Sequence of chain 2.B:
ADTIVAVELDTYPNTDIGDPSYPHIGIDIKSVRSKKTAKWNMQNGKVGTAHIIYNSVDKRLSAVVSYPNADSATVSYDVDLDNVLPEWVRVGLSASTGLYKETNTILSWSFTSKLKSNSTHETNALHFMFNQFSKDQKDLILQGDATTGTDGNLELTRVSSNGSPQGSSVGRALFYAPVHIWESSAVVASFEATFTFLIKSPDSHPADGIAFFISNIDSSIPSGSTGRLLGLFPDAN

The small molecule below binds the protein below.
Small molecule (SMILES): CO[C@H]1O[C@H](CO)[C@@H](O)[C@H](O)[C@H]1O

Binding-site contacts:
Ligand atom O5 contacts residue TYR100 of chain 2.B at 4.3 Å.
Ligand atom O3 contacts residue ARG228 of chain 2.B at 3.0 Å (salt-bridge).
Ligand atom O6 contacts residue ALA207 of chain 2.B at 3.3 Å.
Ligand atom C1 contacts residue LEU99 of chain 2.B at 3.8 Å (hydrophobic).
Ligand atom O6 contacts residue TYR100 of chain 2.B at 3.0 Å (h-bond).
Ligand atom C6 contacts residue ALA207 of chain 2.B at 3.7 Å (hydrophobic).
Ligand atom O3 contacts residue THR226 of chain 2.B at 4.5 Å.
Ligand atom O6 contacts residue LEU99 of chain 2.B at 3.1 Å (h-bond).
Ligand atom O5 contacts residue GLY98 of chain 2.B at 4.1 Å.
Ligand atom O4 contacts residue GLY227 of chain 2.B at 4.0 Å.
Ligand atom C4 contacts residue GLY227 of chain 2.B at 3.9 Å.
Ligand atom C6 contacts residue ASP208 of chain 2.B at 3.6 Å.
Ligand atom C3 contacts residue GLY227 of chain 2.B at 4.2 Å.
Ligand atom O6 contacts residue GLY98 of chain 2.B at 3.6 Å.
Ligand atom O4 contacts residue ASN14 of chain 2.B at 2.8 Å (h-bond).
Ligand atom C6 contacts residue TYR12 of chain 2.B at 3.7 Å (hydrophobic).
Ligand atom O3 contacts residue ASN14 of chain 2.B at 4.5 Å.
Ligand atom C5 contacts residue ASP208 of chain 2.B at 4.2 Å.
Ligand atom C4 contacts residue ASP208 of chain 2.B at 3.6 Å.
Ligand atom C5 contacts residue ASN14 of chain 2.B at 4.4 Å.
Ligand atom O4 contacts residue ASP208 of chain 2.B at 2.9 Å (salt-bridge).
Ligand atom C5 contacts residue LEU99 of chain 2.B at 4.1 Å (hydrophobic).
Ligand atom C4 contacts residue ASN14 of chain 2.B at 3.9 Å.
Ligand atom O6 contacts residue ASP208 of chain 2.B at 3.0 Å (salt-bridge).
Ligand atom C3 contacts residue ARG228 of chain 2.B at 3.9 Å.
Ligand atom O3 contacts residue GLY227 of chain 2.B at 3.5 Å.
Ligand atom C3 contacts residue ASN14 of chain 2.B at 4.1 Å.
Ligand atom C7 contacts residue LEU99 of chain 2.B at 4.0 Å (hydrophobic).
Ligand atom O4 contacts residue ARG228 of chain 2.B at 3.3 Å (salt-bridge).
Ligand atom C6 contacts residue TYR100 of chain 2.B at 3.9 Å (hydrophobic).
Ligand atom C4 contacts residue ARG228 of chain 2.B at 3.7 Å.
Ligand atom C2 contacts residue LEU99 of chain 2.B at 4.5 Å (hydrophobic).
Ligand atom C5 contacts residue TYR12 of chain 2.B at 4.0 Å (hydrophobic).
Ligand atom O5 contacts residue LEU99 of chain 2.B at 3.1 Å (h-bond).
Ligand atom C6 contacts residue LEU99 of chain 2.B at 4.1 Å (hydrophobic).
Ligand atom O4 contacts residue TYR12 of chain 2.B at 3.8 Å.